Sequence of chain 1.A:
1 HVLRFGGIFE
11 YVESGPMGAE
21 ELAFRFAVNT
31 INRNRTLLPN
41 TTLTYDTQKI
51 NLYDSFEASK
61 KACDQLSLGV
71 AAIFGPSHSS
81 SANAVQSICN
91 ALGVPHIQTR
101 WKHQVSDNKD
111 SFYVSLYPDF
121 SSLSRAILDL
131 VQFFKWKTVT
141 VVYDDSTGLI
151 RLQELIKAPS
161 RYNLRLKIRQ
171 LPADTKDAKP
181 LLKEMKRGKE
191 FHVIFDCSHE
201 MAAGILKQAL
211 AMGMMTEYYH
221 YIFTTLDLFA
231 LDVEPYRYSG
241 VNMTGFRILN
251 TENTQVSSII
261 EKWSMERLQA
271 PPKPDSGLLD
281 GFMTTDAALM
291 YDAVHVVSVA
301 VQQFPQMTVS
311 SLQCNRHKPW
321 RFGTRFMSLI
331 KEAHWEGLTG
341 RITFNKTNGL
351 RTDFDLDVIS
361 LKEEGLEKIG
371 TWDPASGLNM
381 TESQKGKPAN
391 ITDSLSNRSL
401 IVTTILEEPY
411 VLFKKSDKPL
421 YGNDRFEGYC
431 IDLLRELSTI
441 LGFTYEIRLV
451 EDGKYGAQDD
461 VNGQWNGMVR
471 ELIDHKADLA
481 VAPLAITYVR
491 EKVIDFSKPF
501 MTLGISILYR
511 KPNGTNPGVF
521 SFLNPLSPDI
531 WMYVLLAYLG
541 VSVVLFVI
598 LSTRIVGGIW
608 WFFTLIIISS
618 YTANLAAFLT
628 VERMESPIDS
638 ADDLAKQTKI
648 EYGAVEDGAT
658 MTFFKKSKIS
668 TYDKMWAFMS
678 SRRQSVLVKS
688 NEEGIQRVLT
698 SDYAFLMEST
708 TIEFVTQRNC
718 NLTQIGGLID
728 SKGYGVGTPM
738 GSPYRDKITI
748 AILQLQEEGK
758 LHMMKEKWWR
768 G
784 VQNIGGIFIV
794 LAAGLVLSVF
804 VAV

This small molecule binds to this protein.
Small molecule (SMILES): CC(=O)N[C@H]1[C@H](O[C@H]2[C@H](O)[C@@H](NC(C)=O)CO[C@@H]2CO)O[C@H](CO)[C@@H](O[C@@H]2O[C@H](CO[C@H]3O[C@H](CO)[C@@H](O)[C@H](O)[C@@H]3O)[C@@H](O)[C@H](O[C@H]3O[C@H](CO)[C@@H](O)[C@H](O)[C@@H]3O)[C@@H]2O)[C@@H]1O

Binding-site contacts:
Ligand atom N2 contacts residue ASN242 of chain 1.A at 2.8 Å (h-bond).
Ligand atom C8 contacts residue TYR218 of chain 1.A at 3.3 Å (hydrophobic).
Ligand atom C7 contacts residue ASN242 of chain 1.A at 3.5 Å.
Ligand atom C1 contacts residue ASN242 of chain 1.A at 1.4 Å.
Ligand atom N2 contacts residue HIS220 of chain 1.A at 3.7 Å.
Ligand atom C2 contacts residue ASN242 of chain 1.A at 2.4 Å.
Ligand atom C8 contacts residue GLU217 of chain 1.A at 3.3 Å.
Ligand atom O7 contacts residue GLU217 of chain 1.A at 3.0 Å (salt-bridge).
Ligand atom C7 contacts residue GLU217 of chain 1.A at 3.6 Å.
Ligand atom C8 contacts residue TYR219 of chain 1.A at 4.0 Å (hydrophobic).
Ligand atom O7 contacts residue ASN242 of chain 1.A at 3.8 Å.
Ligand atom O3 contacts residue ARG742 of chain 1.A at 4.0 Å.
Ligand atom C5 contacts residue ASN242 of chain 1.A at 3.7 Å.
Ligand atom C1 contacts residue HIS220 of chain 1.A at 4.2 Å.
Ligand atom C3 contacts residue ASN242 of chain 1.A at 3.7 Å.
Ligand atom C2 contacts residue HIS220 of chain 1.A at 3.9 Å.
Ligand atom O4 contacts residue LYS387 of chain 1.A at 4.2 Å.
Ligand atom C4 contacts residue ASN242 of chain 1.A at 4.2 Å.
Ligand atom O5 contacts residue ASN242 of chain 1.A at 2.4 Å (h-bond).